Sequence of chain 1.B:
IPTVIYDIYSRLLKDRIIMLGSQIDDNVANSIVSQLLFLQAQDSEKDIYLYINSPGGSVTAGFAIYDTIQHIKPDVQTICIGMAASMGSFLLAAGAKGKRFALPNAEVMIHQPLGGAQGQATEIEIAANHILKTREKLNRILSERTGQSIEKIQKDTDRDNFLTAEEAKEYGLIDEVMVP

Binding-site contacts:
Ligand atom CE1 contacts residue LEU115 of chain 1.A at 3.8 Å (hydrophobic).
Ligand atom F2 contacts residue VAL45 of chain 1.B at 3.7 Å.
Ligand atom N50 contacts residue TYR63 of chain 1.A at 2.9 Å (h-bond).
Ligand atom CD1 contacts residue HIS83 of chain 1.B at 3.5 Å.
Ligand atom O contacts residue GLN89 of chain 1.A at 3.5 Å (h-bond).
Ligand atom CZ contacts residue LEU115 of chain 1.A at 3.7 Å (hydrophobic).
Ligand atom C52 contacts residue ILE29 of chain 1.A at 3.4 Å (hydrophobic).
Ligand atom O contacts residue TYR63 of chain 1.A at 2.7 Å (h-bond).
Ligand atom CA contacts residue TYR61 of chain 1.A at 3.7 Å (hydrophobic).
Ligand atom F1 contacts residue THR80 of chain 1.B at 3.3 Å.
Ligand atom CD contacts residue TYR63 of chain 1.A at 3.6 Å (hydrophobic).
Ligand atom O contacts residue TYR61 of chain 1.A at 3.8 Å.
Ligand atom F1 contacts residue LEU115 of chain 1.A at 3.6 Å.
Ligand atom C48 contacts residue TYR63 of chain 1.A at 3.6 Å (hydrophobic).
Ligand atom C48 contacts residue LEU49 of chain 1.B at 3.8 Å (hydrophobic).
Ligand atom N contacts residue TYR63 of chain 1.A at 3.1 Å (h-bond).
Ligand atom C52 contacts residue LEU49 of chain 1.B at 3.6 Å (hydrophobic).
Ligand atom C56 contacts residue ALA53 of chain 1.B at 3.6 Å (hydrophobic).
Ligand atom CB contacts residue GLN89 of chain 1.A at 3.1 Å.
Ligand atom N contacts residue TYR61 of chain 1.A at 3.8 Å.
Ligand atom F2 contacts residue LEU49 of chain 1.B at 3.4 Å.
Ligand atom CE2 contacts residue LEU49 of chain 1.B at 3.5 Å (hydrophobic).
Ligand atom F2 contacts residue TYR63 of chain 1.A at 3.6 Å.
Ligand atom CD2 contacts residue LEU49 of chain 1.B at 3.8 Å (hydrophobic).
Ligand atom C54 contacts residue ALA53 of chain 1.B at 3.7 Å (hydrophobic).
Ligand atom C contacts residue TYR63 of chain 1.A at 3.7 Å (hydrophobic).
Ligand atom C contacts residue TYR61 of chain 1.A at 3.5 Å (hydrophobic).
Ligand atom CE contacts residue ASP27 of chain 1.A at 3.6 Å.
Ligand atom C51 contacts residue ILE29 of chain 1.A at 3.7 Å (hydrophobic).
Ligand atom F1 contacts residue HIS83 of chain 1.B at 3.2 Å.
Ligand atom O49 contacts residue LEU49 of chain 1.B at 3.8 Å.
Ligand atom C55 contacts residue ALA53 of chain 1.B at 3.5 Å (hydrophobic).
Ligand atom CZ contacts residue THR80 of chain 1.B at 3.4 Å.
Ligand atom F2 contacts residue ILE93 of chain 1.A at 3.4 Å.
Ligand atom F1 contacts residue ASP79 of chain 1.B at 3.9 Å.
Ligand atom CB contacts residue TYR61 of chain 1.A at 3.5 Å (hydrophobic).
Ligand atom CA contacts residue TYR61 of chain 1.A at 3.5 Å (hydrophobic).
Ligand atom CA contacts residue GLN89 of chain 1.A at 3.7 Å.
Ligand atom CB contacts residue MET190 of chain 1.A at 3.7 Å (hydrophobic).
Ligand atom C55 contacts residue ASP27 of chain 1.A at 3.3 Å.

The protein below binds the small molecule below.
Small molecule (SMILES): Cc1ccc(NC(=O)N[C@@H](Cc2cc(F)cc(F)c2)C(=O)N[C@H]2COC(=O)[C@@H]3C[C@@H](C)CN3C(=O)[C@H](C)NC(=O)[C@@H]3CCCCN3C(=O)[C@@H]3CCCN3C2=O)cc1

Sequence of chain 1.A:
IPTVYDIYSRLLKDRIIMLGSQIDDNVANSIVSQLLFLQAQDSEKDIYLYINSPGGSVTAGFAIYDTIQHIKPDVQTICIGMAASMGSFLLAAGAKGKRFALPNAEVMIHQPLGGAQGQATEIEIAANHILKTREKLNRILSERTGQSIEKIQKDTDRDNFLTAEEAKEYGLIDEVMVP